The small molecule below binds the protein below.
Small molecule (SMILES): O=C(NCCc1ccc(F)cc1)c1ccco1

Binding-site contacts:
Ligand atom C11 contacts residue HIS157 of chain 1.A at 4.2 Å.
Ligand atom F1 contacts residue TYR88 of chain 1.A at 3.8 Å.
Ligand atom C12 contacts residue TYR88 of chain 1.A at 3.5 Å (hydrophobic).
Ligand atom C4 contacts residue TRP96 of chain 1.A at 3.6 Å (hydrophobic).
Ligand atom C9 contacts residue PHE91 of chain 1.A at 3.9 Å (hydrophobic).
Ligand atom O1 contacts residue ALA145 of chain 1.A at 4.2 Å.
Ligand atom C1 contacts residue LEU92 of chain 1.A at 3.6 Å (hydrophobic).
Ligand atom O1 contacts residue GLU146 of chain 1.A at 3.2 Å (salt-bridge).
Ligand atom O2 contacts residue TYR88 of chain 1.A at 2.5 Å (h-bond).
Ligand atom C12 contacts residue LYS61 of chain 1.A at 3.7 Å.
Ligand atom C5 contacts residue TYR88 of chain 1.A at 3.4 Å (hydrophobic).
Ligand atom C3 contacts residue TYR88 of chain 1.A at 3.8 Å (hydrophobic).
Ligand atom C1 contacts residue ALA145 of chain 1.A at 3.7 Å (hydrophobic).
Ligand atom O1 contacts residue PHE91 of chain 1.A at 3.5 Å.
Ligand atom C10 contacts residue PRO121 of chain 1.A at 4.2 Å (hydrophobic).
Ligand atom C4 contacts residue ALA145 of chain 1.A at 3.8 Å (hydrophobic).
Ligand atom C2 contacts residue ALA145 of chain 1.A at 4.0 Å (hydrophobic).
Ligand atom C9 contacts residue ARG219 of chain 1.A at 4.1 Å.
Ligand atom C10 contacts residue HIS157 of chain 1.A at 4.2 Å.
Ligand atom C1 contacts residue TRP96 of chain 1.A at 3.5 Å (hydrophobic).
Ligand atom C3 contacts residue PHE91 of chain 1.A at 3.9 Å (hydrophobic).
Ligand atom C2 contacts residue LEU92 of chain 1.A at 3.7 Å (hydrophobic).
Ligand atom C1 contacts residue PHE91 of chain 1.A at 4.1 Å (hydrophobic).
Ligand atom C2 contacts residue PHE91 of chain 1.A at 4.2 Å (hydrophobic).
Ligand atom C2 contacts residue TYR88 of chain 1.A at 3.5 Å (hydrophobic).
Ligand atom C4 contacts residue PHE91 of chain 1.A at 3.6 Å (hydrophobic).
Ligand atom C12 contacts residue HIS157 of chain 1.A at 4.0 Å.
Ligand atom C11 contacts residue LYS61 of chain 1.A at 4.3 Å.
Ligand atom C10 contacts residue PHE91 of chain 1.A at 3.6 Å (hydrophobic).
Ligand atom C13 contacts residue HIS157 of chain 1.A at 3.5 Å.
Ligand atom F1 contacts residue LYS61 of chain 1.A at 3.9 Å.
Ligand atom F1 contacts residue PHE91 of chain 1.A at 3.8 Å.
Ligand atom C11 contacts residue TYR88 of chain 1.A at 3.7 Å (hydrophobic).
Ligand atom C13 contacts residue TYR88 of chain 1.A at 4.1 Å (hydrophobic).
Ligand atom C9 contacts residue HIS157 of chain 1.A at 3.7 Å.
Ligand atom C4 contacts residue GLU146 of chain 1.A at 3.5 Å.
Ligand atom C11 contacts residue PHE91 of chain 1.A at 4.0 Å (hydrophobic).
Ligand atom C8 contacts residue HIS157 of chain 1.A at 3.4 Å.
Ligand atom C7 contacts residue HIS157 of chain 1.A at 3.4 Å.
Ligand atom F1 contacts residue PRO121 of chain 1.A at 3.6 Å.

Sequence of chain 1.A:
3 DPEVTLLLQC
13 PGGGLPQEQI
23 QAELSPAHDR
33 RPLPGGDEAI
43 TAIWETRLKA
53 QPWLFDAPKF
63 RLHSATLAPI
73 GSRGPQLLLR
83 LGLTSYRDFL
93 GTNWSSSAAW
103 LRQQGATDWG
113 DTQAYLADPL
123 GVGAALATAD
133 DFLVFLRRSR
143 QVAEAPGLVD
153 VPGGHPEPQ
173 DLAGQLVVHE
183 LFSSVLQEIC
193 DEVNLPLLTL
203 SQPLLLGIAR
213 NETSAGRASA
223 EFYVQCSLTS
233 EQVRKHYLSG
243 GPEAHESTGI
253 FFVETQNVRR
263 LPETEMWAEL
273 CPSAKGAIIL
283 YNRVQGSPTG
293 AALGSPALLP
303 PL